Binding-site contacts:
Ligand atom F3 contacts residue ILE182 of chain 45.A at 3.2 Å.
Ligand atom F2 contacts residue MET146 of chain 45.A at 3.7 Å.
Ligand atom O1A contacts residue ILE182 of chain 45.A at 3.9 Å.
Ligand atom F3 contacts residue LEU14 of chain 41.B at 3.9 Å.
Ligand atom C4 contacts residue PHE115 of chain 45.A at 3.3 Å (hydrophobic).
Ligand atom CM6 contacts residue ILE217 of chain 45.A at 3.4 Å (hydrophobic).
Ligand atom N1A contacts residue LEU220 of chain 45.A at 3.0 Å.
Ligand atom F2 contacts residue ALA145 of chain 45.A at 3.0 Å.
Ligand atom CM4 contacts residue ALA145 of chain 45.A at 3.5 Å (hydrophobic).
Ligand atom C2A contacts residue LEU220 of chain 45.A at 3.8 Å (hydrophobic).
Ligand atom C5B contacts residue ILE184 of chain 45.A at 3.4 Å (hydrophobic).
Ligand atom F2 contacts residue SER170 of chain 45.A at 3.5 Å.
Ligand atom O1A contacts residue LEU220 of chain 45.A at 3.4 Å.
Ligand atom C6B contacts residue ILE184 of chain 45.A at 3.7 Å (hydrophobic).
Ligand atom C6B contacts residue ILE95 of chain 45.A at 3.6 Å (hydrophobic).
Ligand atom CM4 contacts residue ILE182 of chain 45.A at 3.6 Å (hydrophobic).
Ligand atom C1B contacts residue ILE95 of chain 45.A at 3.5 Å (hydrophobic).
Ligand atom C3A contacts residue ILE182 of chain 45.A at 3.2 Å (hydrophobic).
Ligand atom F1 contacts residue VAL171 of chain 45.A at 3.0 Å.
Ligand atom CM6 contacts residue ILE184 of chain 45.A at 3.5 Å (hydrophobic).
Ligand atom F2 contacts residue ALA169 of chain 45.A at 2.2 Å.
Ligand atom F1 contacts residue ALA145 of chain 45.A at 3.0 Å.
Ligand atom O1B contacts residue ILE95 of chain 45.A at 3.0 Å.
Ligand atom O1A contacts residue ALA145 of chain 45.A at 3.8 Å.
Ligand atom CM4 contacts residue ALA169 of chain 45.A at 3.5 Å (hydrophobic).
Ligand atom C2B contacts residue ILE119 of chain 45.A at 3.5 Å (hydrophobic).
Ligand atom N3A contacts residue ILE182 of chain 45.A at 3.0 Å.
Ligand atom F3 contacts residue ALA169 of chain 45.A at 3.7 Å.
Ligand atom CM6 contacts residue MET187 of chain 45.A at 3.8 Å (hydrophobic).
Ligand atom CM2 contacts residue TRP93 of chain 45.A at 3.9 Å (hydrophobic).
Ligand atom CM2 contacts residue ILE119 of chain 45.A at 3.5 Å (hydrophobic).
Ligand atom O1 contacts residue ILE217 of chain 45.A at 3.3 Å.
Ligand atom N3A contacts residue ILE184 of chain 45.A at 3.9 Å.
Ligand atom C3B contacts residue ILE119 of chain 45.A at 3.5 Å (hydrophobic).
Ligand atom N3A contacts residue PHE147 of chain 45.A at 3.6 Å.
Ligand atom C2A contacts residue ILE182 of chain 45.A at 3.6 Å (hydrophobic).
Ligand atom F2 contacts residue PHE147 of chain 45.A at 3.2 Å.
Ligand atom CM3 contacts residue THR97 of chain 45.A at 3.9 Å.
Ligand atom F3 contacts residue ALA24 of chain 45.B at 3.9 Å.
Ligand atom F1 contacts residue SER170 of chain 45.A at 3.7 Å.

Sequence of chain 45.B:
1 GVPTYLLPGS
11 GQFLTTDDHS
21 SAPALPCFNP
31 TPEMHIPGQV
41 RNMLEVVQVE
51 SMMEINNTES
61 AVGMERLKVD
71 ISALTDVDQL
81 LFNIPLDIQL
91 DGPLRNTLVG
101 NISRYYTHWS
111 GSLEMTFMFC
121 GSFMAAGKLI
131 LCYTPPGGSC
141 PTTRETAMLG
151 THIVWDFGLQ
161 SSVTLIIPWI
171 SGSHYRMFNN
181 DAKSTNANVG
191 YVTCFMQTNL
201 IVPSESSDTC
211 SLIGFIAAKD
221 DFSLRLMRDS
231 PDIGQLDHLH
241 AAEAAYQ

Sequence of chain 41.B:
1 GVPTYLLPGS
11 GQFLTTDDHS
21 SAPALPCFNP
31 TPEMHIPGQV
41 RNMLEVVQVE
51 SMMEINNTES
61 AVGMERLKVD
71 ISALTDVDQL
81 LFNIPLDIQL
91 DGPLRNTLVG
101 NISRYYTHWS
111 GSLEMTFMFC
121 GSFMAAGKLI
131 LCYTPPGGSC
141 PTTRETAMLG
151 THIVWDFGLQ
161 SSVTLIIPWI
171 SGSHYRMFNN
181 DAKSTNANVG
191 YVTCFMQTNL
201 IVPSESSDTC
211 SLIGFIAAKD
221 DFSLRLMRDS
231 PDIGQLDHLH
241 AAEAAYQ

Sequence of chain 45.A:
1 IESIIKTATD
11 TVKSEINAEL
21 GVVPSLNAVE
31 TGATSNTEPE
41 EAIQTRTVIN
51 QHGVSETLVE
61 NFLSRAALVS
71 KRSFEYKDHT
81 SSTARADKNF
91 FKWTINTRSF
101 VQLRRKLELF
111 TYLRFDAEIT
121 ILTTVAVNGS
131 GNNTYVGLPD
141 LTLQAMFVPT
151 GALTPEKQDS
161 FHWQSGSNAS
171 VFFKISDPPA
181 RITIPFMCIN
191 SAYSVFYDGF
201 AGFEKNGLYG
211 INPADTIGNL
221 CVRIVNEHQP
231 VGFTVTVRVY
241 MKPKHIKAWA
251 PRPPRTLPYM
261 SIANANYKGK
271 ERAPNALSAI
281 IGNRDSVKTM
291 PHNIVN

The small molecule below binds the protein below.
Small molecule (SMILES): Cc1cc(CCCOc2c(C)cc(-c3noc(C(F)(F)F)n3)cc2C)on1